Sequence of chain 2.C:
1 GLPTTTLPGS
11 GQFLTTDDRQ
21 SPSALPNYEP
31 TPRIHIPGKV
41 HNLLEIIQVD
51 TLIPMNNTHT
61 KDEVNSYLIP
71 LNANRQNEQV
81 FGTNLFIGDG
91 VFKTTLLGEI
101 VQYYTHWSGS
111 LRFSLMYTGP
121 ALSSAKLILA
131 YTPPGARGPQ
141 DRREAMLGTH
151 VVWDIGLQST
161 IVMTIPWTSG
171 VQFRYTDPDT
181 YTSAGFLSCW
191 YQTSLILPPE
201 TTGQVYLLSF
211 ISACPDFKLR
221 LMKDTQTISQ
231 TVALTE

Sequence of chain 1.C:
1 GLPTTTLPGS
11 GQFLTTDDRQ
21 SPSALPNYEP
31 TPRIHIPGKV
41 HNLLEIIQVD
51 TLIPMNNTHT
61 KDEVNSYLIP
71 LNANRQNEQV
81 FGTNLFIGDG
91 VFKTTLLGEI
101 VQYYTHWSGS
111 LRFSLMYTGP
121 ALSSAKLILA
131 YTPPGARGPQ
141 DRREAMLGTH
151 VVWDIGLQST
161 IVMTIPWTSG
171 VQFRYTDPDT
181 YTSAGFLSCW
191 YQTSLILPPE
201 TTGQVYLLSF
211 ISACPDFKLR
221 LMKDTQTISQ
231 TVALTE

The small molecule below binds the protein below.
Small molecule (SMILES): Cc1cc(CCCOc2c(C)cc(-c3noc(C(F)(F)F)n3)cc2C)on1

Binding-site contacts:
Ligand atom CM6 contacts residue VAL191 of chain 1.A at 3.7 Å (hydrophobic).
Ligand atom F3 contacts residue VAL176 of chain 1.A at 3.6 Å.
Ligand atom O1A contacts residue PHE186 of chain 1.A at 3.4 Å.
Ligand atom O1A contacts residue PRO174 of chain 1.A at 3.4 Å.
Ligand atom F3 contacts residue SER175 of chain 1.A at 2.8 Å.
Ligand atom C4 contacts residue TYR197 of chain 1.A at 3.7 Å (hydrophobic).
Ligand atom C3 contacts residue LEU106 of chain 1.A at 3.4 Å (hydrophobic).
Ligand atom C3B contacts residue MET224 of chain 1.A at 3.6 Å (hydrophobic).
Ligand atom F1 contacts residue MET224 of chain 1.A at 3.7 Å.
Ligand atom CM6 contacts residue TYR152 of chain 1.A at 3.4 Å (hydrophobic).
Ligand atom C1C contacts residue TYR128 of chain 1.A at 3.3 Å (hydrophobic).
Ligand atom O1 contacts residue MET221 of chain 1.A at 3.7 Å.
Ligand atom C2A contacts residue TYR152 of chain 1.A at 3.5 Å (hydrophobic).
Ligand atom C2C contacts residue TYR128 of chain 1.A at 3.2 Å (hydrophobic).
Ligand atom N1A contacts residue ALA24 of chain 1.C at 3.3 Å.
Ligand atom C3C contacts residue TYR128 of chain 1.A at 3.1 Å (hydrophobic).
Ligand atom CM4 contacts residue VAL176 of chain 1.A at 3.7 Å (hydrophobic).
Ligand atom CM3 contacts residue ASN219 of chain 1.A at 3.5 Å.
Ligand atom C5B contacts residue TYR152 of chain 1.A at 3.4 Å (hydrophobic).
Ligand atom CM4 contacts residue ALA150 of chain 1.A at 3.7 Å (hydrophobic).
Ligand atom CM2 contacts residue MET224 of chain 1.A at 3.5 Å (hydrophobic).
Ligand atom C4B contacts residue TYR152 of chain 1.A at 3.6 Å (hydrophobic).
Ligand atom CM4 contacts residue PHE186 of chain 1.A at 3.5 Å (hydrophobic).
Ligand atom C4 contacts residue LEU106 of chain 1.A at 3.3 Å (hydrophobic).
Ligand atom F2 contacts residue VAL176 of chain 1.A at 2.7 Å.
Ligand atom C1C contacts residue TYR197 of chain 1.A at 3.7 Å (hydrophobic).
Ligand atom N1A contacts residue PHE186 of chain 1.A at 3.5 Å.
Ligand atom N3A contacts residue TYR152 of chain 1.A at 3.5 Å.
Ligand atom N3A contacts residue PHE186 of chain 1.A at 3.1 Å.
Ligand atom O1A contacts residue ALA24 of chain 1.C at 3.4 Å.
Ligand atom F3 contacts residue TYR152 of chain 1.A at 3.6 Å.
Ligand atom C3A contacts residue PHE186 of chain 1.A at 3.1 Å (hydrophobic).
Ligand atom F2 contacts residue PHE186 of chain 1.A at 3.1 Å.
Ligand atom F3 contacts residue PRO174 of chain 1.A at 3.1 Å.
Ligand atom F1 contacts residue PHE186 of chain 1.A at 3.3 Å.
Ligand atom N1A contacts residue PRO174 of chain 1.A at 3.5 Å.
Ligand atom C2A contacts residue PHE186 of chain 1.A at 3.3 Å (hydrophobic).
Ligand atom CM2 contacts residue TYR128 of chain 1.A at 3.4 Å (hydrophobic).
Ligand atom F3 contacts residue ALA150 of chain 1.A at 3.0 Å.
Ligand atom C6B contacts residue TYR152 of chain 1.A at 3.6 Å (hydrophobic).

Sequence of chain 1.A:
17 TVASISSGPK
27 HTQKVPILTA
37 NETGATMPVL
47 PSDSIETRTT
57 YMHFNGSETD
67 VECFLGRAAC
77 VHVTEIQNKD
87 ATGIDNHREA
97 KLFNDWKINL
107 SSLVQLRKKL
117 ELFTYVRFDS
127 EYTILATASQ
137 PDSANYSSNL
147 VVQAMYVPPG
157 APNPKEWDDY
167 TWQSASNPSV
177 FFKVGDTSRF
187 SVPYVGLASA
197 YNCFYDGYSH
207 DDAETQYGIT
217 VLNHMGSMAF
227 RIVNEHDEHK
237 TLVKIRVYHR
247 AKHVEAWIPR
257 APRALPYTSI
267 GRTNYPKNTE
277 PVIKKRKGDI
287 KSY